A small-molecule ligand and the protein it binds are described below.
Small molecule (SMILES): CC(=O)N[C@H]1[C@H](O[C@H]2[C@H](O)[C@@H](NC(C)=O)CO[C@@H]2CO)O[C@H](CO)[C@@H](O)[C@@H]1O

Binding-site contacts:
Ligand atom C8 contacts residue ASN1071 of chain 1.G at 3.9 Å.
Ligand atom C3 contacts residue ASN1071 of chain 1.G at 3.8 Å.
Ligand atom C1 contacts residue ASN1071 of chain 1.G at 1.4 Å.
Ligand atom C4 contacts residue ASN1071 of chain 1.G at 4.2 Å.
Ligand atom C5 contacts residue ASN1071 of chain 1.G at 3.6 Å.
Ligand atom C7 contacts residue ASN1071 of chain 1.G at 3.9 Å.
Ligand atom O5 contacts residue ASN1071 of chain 1.G at 2.3 Å (h-bond).
Ligand atom C2 contacts residue ASN1071 of chain 1.G at 2.5 Å.
Ligand atom N2 contacts residue ASN1071 of chain 1.G at 2.9 Å (h-bond).
Ligand atom O7 contacts residue ASN1071 of chain 1.G at 4.4 Å.

Sequence of chain 1.G:
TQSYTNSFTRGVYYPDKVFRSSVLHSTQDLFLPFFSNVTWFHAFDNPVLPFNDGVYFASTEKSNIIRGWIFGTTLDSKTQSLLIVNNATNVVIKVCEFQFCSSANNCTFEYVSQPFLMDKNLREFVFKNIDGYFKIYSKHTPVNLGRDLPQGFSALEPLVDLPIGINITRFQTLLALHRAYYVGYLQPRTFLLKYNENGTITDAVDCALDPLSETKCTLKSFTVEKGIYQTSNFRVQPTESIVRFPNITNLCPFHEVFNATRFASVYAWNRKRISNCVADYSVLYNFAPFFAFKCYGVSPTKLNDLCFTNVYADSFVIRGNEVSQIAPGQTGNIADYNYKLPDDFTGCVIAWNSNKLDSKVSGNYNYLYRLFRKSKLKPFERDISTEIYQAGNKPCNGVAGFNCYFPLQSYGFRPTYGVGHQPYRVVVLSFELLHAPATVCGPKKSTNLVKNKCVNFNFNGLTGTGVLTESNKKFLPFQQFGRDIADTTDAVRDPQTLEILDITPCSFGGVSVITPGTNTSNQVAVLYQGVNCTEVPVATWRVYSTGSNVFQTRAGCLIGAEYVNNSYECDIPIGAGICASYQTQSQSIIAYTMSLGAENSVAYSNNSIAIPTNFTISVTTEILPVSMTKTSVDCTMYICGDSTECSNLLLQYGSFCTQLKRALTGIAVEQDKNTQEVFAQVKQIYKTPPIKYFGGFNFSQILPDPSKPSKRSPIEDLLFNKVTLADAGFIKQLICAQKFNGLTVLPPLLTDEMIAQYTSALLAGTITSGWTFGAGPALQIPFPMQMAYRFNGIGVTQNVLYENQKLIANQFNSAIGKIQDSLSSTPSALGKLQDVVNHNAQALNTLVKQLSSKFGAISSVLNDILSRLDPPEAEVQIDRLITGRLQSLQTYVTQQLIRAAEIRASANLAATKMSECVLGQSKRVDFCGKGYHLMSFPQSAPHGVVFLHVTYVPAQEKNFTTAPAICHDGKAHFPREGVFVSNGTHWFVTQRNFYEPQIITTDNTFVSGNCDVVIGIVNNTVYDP